Sequence of chain 1.A:
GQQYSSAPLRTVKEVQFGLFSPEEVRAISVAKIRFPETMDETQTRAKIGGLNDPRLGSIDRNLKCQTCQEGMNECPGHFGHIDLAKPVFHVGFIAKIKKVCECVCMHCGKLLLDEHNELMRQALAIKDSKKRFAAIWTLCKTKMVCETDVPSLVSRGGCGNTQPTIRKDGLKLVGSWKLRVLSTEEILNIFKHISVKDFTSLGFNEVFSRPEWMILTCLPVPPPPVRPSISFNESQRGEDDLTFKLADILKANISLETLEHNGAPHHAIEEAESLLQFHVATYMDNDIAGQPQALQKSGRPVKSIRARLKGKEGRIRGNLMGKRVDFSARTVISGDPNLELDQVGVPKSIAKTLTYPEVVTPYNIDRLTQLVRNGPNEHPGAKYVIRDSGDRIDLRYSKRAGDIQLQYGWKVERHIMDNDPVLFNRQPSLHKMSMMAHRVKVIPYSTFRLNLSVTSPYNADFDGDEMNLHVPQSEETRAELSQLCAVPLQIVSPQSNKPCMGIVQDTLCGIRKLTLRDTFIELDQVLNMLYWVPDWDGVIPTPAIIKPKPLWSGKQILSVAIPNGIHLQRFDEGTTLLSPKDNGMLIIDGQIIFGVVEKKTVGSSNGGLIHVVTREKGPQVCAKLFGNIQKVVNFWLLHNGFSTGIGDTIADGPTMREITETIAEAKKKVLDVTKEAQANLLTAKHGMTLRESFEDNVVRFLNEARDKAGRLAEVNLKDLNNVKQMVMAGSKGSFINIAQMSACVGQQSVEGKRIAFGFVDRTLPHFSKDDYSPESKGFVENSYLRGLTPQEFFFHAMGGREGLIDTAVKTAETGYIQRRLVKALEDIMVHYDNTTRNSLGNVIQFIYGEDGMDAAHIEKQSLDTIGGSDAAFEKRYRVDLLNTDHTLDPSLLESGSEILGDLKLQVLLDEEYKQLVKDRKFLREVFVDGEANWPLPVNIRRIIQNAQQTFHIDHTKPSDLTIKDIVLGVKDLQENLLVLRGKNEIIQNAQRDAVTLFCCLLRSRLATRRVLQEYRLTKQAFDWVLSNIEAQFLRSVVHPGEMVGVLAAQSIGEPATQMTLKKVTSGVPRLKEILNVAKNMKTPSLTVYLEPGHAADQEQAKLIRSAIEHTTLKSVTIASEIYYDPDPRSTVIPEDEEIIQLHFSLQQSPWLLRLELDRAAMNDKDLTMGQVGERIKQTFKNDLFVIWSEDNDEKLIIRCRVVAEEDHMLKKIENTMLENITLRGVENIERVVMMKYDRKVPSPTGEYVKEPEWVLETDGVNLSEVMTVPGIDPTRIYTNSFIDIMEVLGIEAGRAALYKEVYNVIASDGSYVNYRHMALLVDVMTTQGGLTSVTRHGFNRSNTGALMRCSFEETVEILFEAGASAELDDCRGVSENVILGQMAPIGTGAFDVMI

Binding-site contacts:
Ligand atom C3 contacts residue GLN531 of chain 1.B at 4.3 Å.
Ligand atom N1 contacts residue ALA832 of chain 1.A at 3.8 Å.
Ligand atom C3 contacts residue ALA828 of chain 1.A at 4.1 Å (hydrophobic).
Ligand atom PT1 contacts residue ALA832 of chain 1.A at 4.4 Å.
Ligand atom C1 contacts residue ALA828 of chain 1.A at 3.5 Å (hydrophobic).
Ligand atom C3 contacts residue ARG512 of chain 1.B at 3.8 Å.
Ligand atom C4 contacts residue GLN531 of chain 1.B at 4.2 Å.
Ligand atom C4 contacts residue ARG512 of chain 1.B at 4.1 Å.
Ligand atom C2 contacts residue VAL829 of chain 1.A at 3.9 Å (hydrophobic).
Ligand atom C1 contacts residue ALA832 of chain 1.A at 3.5 Å (hydrophobic).
Ligand atom C2 contacts residue ALA832 of chain 1.A at 4.1 Å (hydrophobic).
Ligand atom C2 contacts residue ALA828 of chain 1.A at 3.0 Å (hydrophobic).
Ligand atom C3 contacts residue VAL829 of chain 1.A at 3.9 Å (hydrophobic).

Sequence of chain 1.B:
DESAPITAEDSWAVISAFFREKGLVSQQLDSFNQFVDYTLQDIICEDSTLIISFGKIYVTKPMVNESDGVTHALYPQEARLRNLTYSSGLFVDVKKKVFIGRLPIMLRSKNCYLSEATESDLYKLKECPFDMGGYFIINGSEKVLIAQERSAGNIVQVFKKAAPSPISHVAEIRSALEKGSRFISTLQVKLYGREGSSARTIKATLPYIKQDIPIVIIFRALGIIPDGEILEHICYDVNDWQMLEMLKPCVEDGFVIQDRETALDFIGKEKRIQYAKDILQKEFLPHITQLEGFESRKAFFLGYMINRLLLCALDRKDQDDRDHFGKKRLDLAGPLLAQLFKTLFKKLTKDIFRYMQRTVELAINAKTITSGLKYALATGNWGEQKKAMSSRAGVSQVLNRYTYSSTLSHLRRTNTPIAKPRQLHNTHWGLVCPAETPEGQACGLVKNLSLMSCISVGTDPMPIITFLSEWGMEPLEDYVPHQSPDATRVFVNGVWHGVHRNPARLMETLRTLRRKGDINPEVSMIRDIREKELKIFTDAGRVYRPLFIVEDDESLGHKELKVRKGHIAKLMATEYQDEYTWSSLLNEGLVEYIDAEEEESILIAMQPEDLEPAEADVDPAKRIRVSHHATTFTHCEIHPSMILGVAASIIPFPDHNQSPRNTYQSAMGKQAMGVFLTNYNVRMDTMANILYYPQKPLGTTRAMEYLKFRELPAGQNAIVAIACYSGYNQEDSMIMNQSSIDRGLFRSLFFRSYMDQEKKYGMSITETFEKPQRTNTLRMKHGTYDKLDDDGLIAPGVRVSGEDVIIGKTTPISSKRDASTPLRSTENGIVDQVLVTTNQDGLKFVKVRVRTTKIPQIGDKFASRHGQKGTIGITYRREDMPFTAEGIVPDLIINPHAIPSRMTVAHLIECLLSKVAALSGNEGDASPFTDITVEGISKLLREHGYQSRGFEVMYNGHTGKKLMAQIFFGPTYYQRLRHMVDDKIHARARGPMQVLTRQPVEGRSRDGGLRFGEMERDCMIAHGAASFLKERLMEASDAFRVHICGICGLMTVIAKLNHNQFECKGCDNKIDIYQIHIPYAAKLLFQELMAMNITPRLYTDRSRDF

A small-molecule ligand and the protein it binds are described below.
Small molecule (SMILES): N->[Pt+2](<-N)(Cl)<-n1ccccc1